Binding-site contacts:
Ligand atom C2 contacts residue PHE294 of chain 1.D at 3.5 Å (hydrophobic).
Ligand atom C13 contacts residue PHE294 of chain 1.D at 3.4 Å (hydrophobic).
Ligand atom C23 contacts residue MET195 of chain 1.D at 3.8 Å (hydrophobic).
Ligand atom C8 contacts residue GLN291 of chain 1.D at 3.8 Å.
Ligand atom N1 contacts residue PHE294 of chain 1.D at 3.3 Å.
Ligand atom F1 contacts residue THR255 of chain 1.D at 3.2 Å.
Ligand atom F8 contacts residue MET195 of chain 1.D at 3.9 Å.
Ligand atom C21 contacts residue MET195 of chain 1.D at 3.8 Å (hydrophobic).
Ligand atom F7 contacts residue ILE298 of chain 1.D at 2.9 Å.
Ligand atom F2 contacts residue GLN291 of chain 1.D at 3.8 Å.
Ligand atom C4 contacts residue PHE294 of chain 1.D at 3.8 Å (hydrophobic).
Ligand atom S1 contacts residue PHE262 of chain 1.D at 3.8 Å.
Ligand atom F1 contacts residue ASN243 of chain 1.D at 3.4 Å.
Ligand atom C1 contacts residue GLN291 of chain 1.D at 3.5 Å.
Ligand atom F1 contacts residue ILE258 of chain 1.D at 3.8 Å.
Ligand atom C7 contacts residue ASN243 of chain 1.D at 3.7 Å.
Ligand atom C11 contacts residue PHE294 of chain 1.D at 3.6 Å (hydrophobic).
Ligand atom C7 contacts residue PHE294 of chain 1.D at 3.7 Å (hydrophobic).
Ligand atom C5 contacts residue PHE294 of chain 1.D at 3.8 Å (hydrophobic).
Ligand atom C1 contacts residue THR255 of chain 1.D at 3.5 Å.
Ligand atom C4 contacts residue ILE258 of chain 1.D at 3.7 Å (hydrophobic).
Ligand atom C1 contacts residue TYR251 of chain 1.D at 3.8 Å (hydrophobic).
Ligand atom C21 contacts residue THR193 of chain 1.D at 3.6 Å.
Ligand atom F2 contacts residue PRO244 of chain 1.D at 3.6 Å.
Ligand atom F2 contacts residue ASN243 of chain 1.D at 3.1 Å.
Ligand atom F6 contacts residue MET279 of chain 1.D at 3.6 Å.
Ligand atom C21 contacts residue ASP240 of chain 1.D at 3.1 Å.
Ligand atom C20 contacts residue ASP240 of chain 1.D at 3.1 Å.
Ligand atom C12 contacts residue MET279 of chain 1.D at 3.2 Å (hydrophobic).
Ligand atom C3 contacts residue ILE258 of chain 1.D at 3.8 Å (hydrophobic).
Ligand atom O2 contacts residue ILE258 of chain 1.D at 3.8 Å.
Ligand atom F2 contacts residue TYR251 of chain 1.D at 3.6 Å.
Ligand atom F1 contacts residue TRP254 of chain 1.D at 3.2 Å.
Ligand atom C2 contacts residue ILE258 of chain 1.D at 3.7 Å (hydrophobic).
Ligand atom C3 contacts residue PHE294 of chain 1.D at 3.6 Å (hydrophobic).
Ligand atom O1 contacts residue ILE258 of chain 1.D at 3.7 Å.
Ligand atom F10 contacts residue MET195 of chain 1.D at 3.3 Å.
Ligand atom O2 contacts residue GLN291 of chain 1.D at 3.1 Å (h-bond).
Ligand atom F2 contacts residue PHE294 of chain 1.D at 3.9 Å.
Ligand atom O1 contacts residue GLN291 of chain 1.D at 3.1 Å (h-bond).

Sequence of chain 1.D:
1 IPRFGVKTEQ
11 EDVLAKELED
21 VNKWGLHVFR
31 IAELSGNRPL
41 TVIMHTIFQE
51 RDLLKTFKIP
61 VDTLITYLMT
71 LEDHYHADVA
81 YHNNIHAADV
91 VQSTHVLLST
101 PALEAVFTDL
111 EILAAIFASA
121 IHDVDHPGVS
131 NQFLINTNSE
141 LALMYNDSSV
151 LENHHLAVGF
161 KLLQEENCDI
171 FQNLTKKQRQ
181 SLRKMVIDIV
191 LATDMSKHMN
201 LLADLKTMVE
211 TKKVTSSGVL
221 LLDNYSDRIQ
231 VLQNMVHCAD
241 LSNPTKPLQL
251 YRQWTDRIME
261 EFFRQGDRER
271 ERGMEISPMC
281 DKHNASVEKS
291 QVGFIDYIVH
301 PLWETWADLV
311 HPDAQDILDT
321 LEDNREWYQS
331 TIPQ

A protein and the small-molecule ligand that binds it are described below.
Small molecule (SMILES): [O-][n+]1cccc(C[C@H](c2ccc(OC(F)F)c(OC3CC3)c2)c2ncc(C(O)(C(F)(F)F)C(F)(F)F)s2)c1